This small molecule binds to this protein.
Small molecule (SMILES): Cc1cc(NC(=O)c2cccc(NC(=O)CCCN(C)C)c2)ccc1Nc1nccc(-c2cccnc2)n1

Sequence of chain 1.A:
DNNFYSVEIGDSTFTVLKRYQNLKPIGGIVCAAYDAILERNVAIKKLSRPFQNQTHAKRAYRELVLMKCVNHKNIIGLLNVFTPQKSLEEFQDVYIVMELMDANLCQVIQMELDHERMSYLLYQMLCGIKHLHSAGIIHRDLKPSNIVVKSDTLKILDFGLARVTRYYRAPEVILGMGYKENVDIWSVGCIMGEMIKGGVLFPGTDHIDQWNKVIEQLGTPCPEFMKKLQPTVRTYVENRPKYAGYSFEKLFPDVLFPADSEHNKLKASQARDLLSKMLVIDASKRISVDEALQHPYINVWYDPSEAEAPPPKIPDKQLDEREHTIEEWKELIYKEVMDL

Binding-site contacts:
Ligand atom C10 contacts residue ASN113 of chain 1.A at 3.4 Å.
Ligand atom C2 contacts residue ASP111 of chain 1.A at 3.7 Å.
Ligand atom N1 contacts residue GLN116 of chain 1.A at 2.7 Å (h-bond).
Ligand atom N5 contacts residue MET110 of chain 1.A at 2.9 Å (h-bond).
Ligand atom C1 contacts residue MET110 of chain 1.A at 3.2 Å (hydrophobic).
Ligand atom C25 contacts residue LEU167 of chain 1.A at 3.6 Å (hydrophobic).
Ligand atom N7 contacts residue VAL39 of chain 1.A at 3.7 Å.
Ligand atom O1 contacts residue ASN113 of chain 1.A at 3.5 Å (h-bond).
Ligand atom C23 contacts residue ALA52 of chain 1.A at 3.6 Å (hydrophobic).
Ligand atom C14 contacts residue GLN116 of chain 1.A at 3.5 Å.
Ligand atom C18 contacts residue CYS115 of chain 1.A at 2.8 Å (hydrophobic).
Ligand atom C27 contacts residue LEU167 of chain 1.A at 3.8 Å (hydrophobic).
Ligand atom C29 contacts residue LEU167 of chain 1.A at 3.6 Å (hydrophobic).
Ligand atom C16 contacts residue CYS115 of chain 1.A at 2.8 Å (hydrophobic).
Ligand atom C15 contacts residue CYS115 of chain 1.A at 3.2 Å (hydrophobic).
Ligand atom N3 contacts residue CYS115 of chain 1.A at 3.1 Å (h-bond).
Ligand atom C22 contacts residue MET110 of chain 1.A at 3.6 Å (hydrophobic).
Ligand atom C28 contacts residue LEU167 of chain 1.A at 3.7 Å (hydrophobic).
Ligand atom C27 contacts residue VAL39 of chain 1.A at 3.6 Å (hydrophobic).
Ligand atom C1 contacts residue ASP111 of chain 1.A at 3.5 Å.
Ligand atom N4 contacts residue MET110 of chain 1.A at 2.9 Å (h-bond).
Ligand atom C9 contacts residue GLN116 of chain 1.A at 3.3 Å.
Ligand atom C17 contacts residue CYS115 of chain 1.A at 1.8 Å (hydrophobic).
Ligand atom C21 contacts residue MET110 of chain 1.A at 3.8 Å (hydrophobic).
Ligand atom O2 contacts residue CYS115 of chain 1.A at 3.4 Å.
Ligand atom O2 contacts residue ASN113 of chain 1.A at 2.9 Å (h-bond).
Ligand atom C5 contacts residue ASN113 of chain 1.A at 3.6 Å.
Ligand atom C19 contacts residue TYR190 of chain 1.A at 3.5 Å (hydrophobic).
Ligand atom O1 contacts residue GLY32 of chain 1.A at 3.2 Å.
Ligand atom C23 contacts residue LEU167 of chain 1.A at 3.8 Å (hydrophobic).
Ligand atom N5 contacts residue LEU109 of chain 1.A at 3.8 Å.
Ligand atom C2 contacts residue MET110 of chain 1.A at 3.8 Å (hydrophobic).
Ligand atom C8 contacts residue GLN116 of chain 1.A at 3.3 Å.
Ligand atom C3 contacts residue MET110 of chain 1.A at 3.7 Å (hydrophobic).
Ligand atom C1 contacts residue ILE31 of chain 1.A at 3.7 Å (hydrophobic).
Ligand atom C22 contacts residue GLU108 of chain 1.A at 3.2 Å.
Ligand atom C26 contacts residue LEU167 of chain 1.A at 3.6 Å (hydrophobic).
Ligand atom N7 contacts residue LEU167 of chain 1.A at 3.7 Å.
Ligand atom C22 contacts residue ALA52 of chain 1.A at 3.5 Å (hydrophobic).
Ligand atom C6 contacts residue GLN116 of chain 1.A at 3.4 Å.